Sequence of chain 1.C:
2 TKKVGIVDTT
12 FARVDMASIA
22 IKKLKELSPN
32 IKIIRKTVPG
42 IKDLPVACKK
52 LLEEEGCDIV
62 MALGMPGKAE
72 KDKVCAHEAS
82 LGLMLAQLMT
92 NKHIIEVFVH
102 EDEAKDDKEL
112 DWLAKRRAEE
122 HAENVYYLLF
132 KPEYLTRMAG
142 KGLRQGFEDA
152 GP

Binding-site contacts:
Ligand atom O8 contacts residue RDL1 of chain 1.N at 2.8 Å (h-bond).
Ligand atom C14 contacts residue GLU97 of chain 1.E at 3.4 Å.
Ligand atom O13 contacts residue GLY41 of chain 1.C at 3.2 Å (h-bond).
Ligand atom C4 contacts residue PHE12 of chain 1.C at 3.6 Å (hydrophobic).
Ligand atom C15 contacts residue HIS122 of chain 1.E at 3.5 Å.
Ligand atom N3 contacts residue MET66 of chain 1.C at 3.5 Å (h-bond).
Ligand atom N3 contacts residue PRO67 of chain 1.C at 3.8 Å.
Ligand atom C2 contacts residue PHE12 of chain 1.C at 3.4 Å (hydrophobic).
Ligand atom N3 contacts residue PHE12 of chain 1.C at 3.4 Å.
Ligand atom O4 contacts residue ASP73 of chain 1.C at 3.3 Å.
Ligand atom O13 contacts residue PRO40 of chain 1.C at 3.8 Å.
Ligand atom O14 contacts residue GLU97 of chain 1.E at 2.9 Å (salt-bridge).
Ligand atom O4 contacts residue PRO67 of chain 1.C at 3.3 Å.
Ligand atom O12 contacts residue LYS43 of chain 1.C at 2.8 Å (salt-bridge).
Ligand atom O2 contacts residue PHE12 of chain 1.C at 3.4 Å.
Ligand atom C13 contacts residue ASP44 of chain 1.C at 3.5 Å.
Ligand atom N1 contacts residue ILE42 of chain 1.C at 3.5 Å (h-bond).
Ligand atom O12 contacts residue ILE42 of chain 1.C at 3.1 Å (h-bond).
Ligand atom C8 contacts residue RDL1 of chain 1.N at 3.8 Å.
Ligand atom O2 contacts residue ILE42 of chain 1.C at 2.8 Å (h-bond).
Ligand atom C7 contacts residue ASP73 of chain 1.C at 3.8 Å.
Ligand atom C15 contacts residue GLU97 of chain 1.E at 3.2 Å.
Ligand atom O7 contacts residue CYS76 of chain 1.C at 3.5 Å (h-bond).
Ligand atom O15 contacts residue ILE96 of chain 1.E at 3.6 Å.
Ligand atom N6 contacts residue ASP73 of chain 1.C at 3.1 Å (salt-bridge).
Ligand atom O15 contacts residue ASP44 of chain 1.C at 2.7 Å (salt-bridge).
Ligand atom O7 contacts residue ASP73 of chain 1.C at 3.6 Å (salt-bridge).
Ligand atom O13 contacts residue ASP44 of chain 1.C at 2.6 Å (salt-bridge).
Ligand atom C7 contacts residue RDL1 of chain 1.N at 3.8 Å.
Ligand atom C15 contacts residue ASP44 of chain 1.C at 3.7 Å.
Ligand atom C7 contacts residue CYS76 of chain 1.C at 3.5 Å (hydrophobic).
Ligand atom O15 contacts residue GLU97 of chain 1.E at 2.9 Å (salt-bridge).
Ligand atom O4 contacts residue GLY68 of chain 1.C at 2.7 Å (h-bond).
Ligand atom C4 contacts residue GLY68 of chain 1.C at 3.8 Å.
Ligand atom O14 contacts residue LYS43 of chain 1.C at 3.8 Å.
Ligand atom N1 contacts residue PHE12 of chain 1.C at 3.6 Å.
Ligand atom O7 contacts residue RDL1 of chain 1.N at 3.0 Å (h-bond).
Ligand atom O12 contacts residue GLY41 of chain 1.C at 3.3 Å.
Ligand atom O2 contacts residue GLY41 of chain 1.C at 3.6 Å.
Ligand atom C2 contacts residue ILE42 of chain 1.C at 3.4 Å (hydrophobic).

This small molecule binds to this protein.
Small molecule (SMILES): O=c1[nH]c(=O)c2[nH]c(=O)c(=O)n(C[C@H](O)[C@H](O)[C@H](O)CO)c2[nH]1

Sequence of chain 1.E:
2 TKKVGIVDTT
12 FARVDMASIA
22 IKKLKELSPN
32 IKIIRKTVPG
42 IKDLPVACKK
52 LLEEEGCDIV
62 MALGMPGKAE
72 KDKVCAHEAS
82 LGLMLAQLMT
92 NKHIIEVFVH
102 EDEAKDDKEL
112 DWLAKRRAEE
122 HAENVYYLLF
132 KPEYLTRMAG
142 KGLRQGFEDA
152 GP